Sequence of chain 1.D:
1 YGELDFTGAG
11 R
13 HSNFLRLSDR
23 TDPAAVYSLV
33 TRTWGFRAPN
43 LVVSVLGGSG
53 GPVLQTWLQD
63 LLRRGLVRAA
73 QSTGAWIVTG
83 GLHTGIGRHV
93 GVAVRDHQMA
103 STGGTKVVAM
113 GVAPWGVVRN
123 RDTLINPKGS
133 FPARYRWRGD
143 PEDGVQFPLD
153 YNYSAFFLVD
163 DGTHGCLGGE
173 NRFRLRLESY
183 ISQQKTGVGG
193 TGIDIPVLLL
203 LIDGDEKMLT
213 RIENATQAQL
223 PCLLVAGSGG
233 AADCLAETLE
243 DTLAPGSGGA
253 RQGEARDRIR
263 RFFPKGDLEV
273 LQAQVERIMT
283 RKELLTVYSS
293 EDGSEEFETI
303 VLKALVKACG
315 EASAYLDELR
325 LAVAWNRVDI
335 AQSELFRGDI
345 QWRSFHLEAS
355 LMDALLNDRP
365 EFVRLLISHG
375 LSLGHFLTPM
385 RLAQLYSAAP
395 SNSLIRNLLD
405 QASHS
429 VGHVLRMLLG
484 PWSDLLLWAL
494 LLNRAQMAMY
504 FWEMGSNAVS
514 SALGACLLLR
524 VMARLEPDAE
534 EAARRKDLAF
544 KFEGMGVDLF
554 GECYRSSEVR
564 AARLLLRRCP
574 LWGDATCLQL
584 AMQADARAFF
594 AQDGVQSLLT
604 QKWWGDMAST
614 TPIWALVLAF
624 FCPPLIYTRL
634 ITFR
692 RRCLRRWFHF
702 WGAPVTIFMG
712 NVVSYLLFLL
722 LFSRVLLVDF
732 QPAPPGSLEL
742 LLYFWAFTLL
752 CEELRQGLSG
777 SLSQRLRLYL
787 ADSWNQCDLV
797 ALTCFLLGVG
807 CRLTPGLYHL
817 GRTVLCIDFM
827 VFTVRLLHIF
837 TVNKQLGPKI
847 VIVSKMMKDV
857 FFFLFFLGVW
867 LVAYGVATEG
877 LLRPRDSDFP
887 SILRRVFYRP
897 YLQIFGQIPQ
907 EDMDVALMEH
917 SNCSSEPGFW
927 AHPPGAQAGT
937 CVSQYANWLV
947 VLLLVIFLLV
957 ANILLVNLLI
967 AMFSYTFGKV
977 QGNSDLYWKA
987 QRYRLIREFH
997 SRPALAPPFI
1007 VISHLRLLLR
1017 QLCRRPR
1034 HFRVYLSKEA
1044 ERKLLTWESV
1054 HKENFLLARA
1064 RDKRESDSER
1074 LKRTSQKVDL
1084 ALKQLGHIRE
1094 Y

Binding-site contacts:
Ligand atom CAT contacts residue VAL713 of chain 1.D at 3.6 Å (hydrophobic).
Ligand atom OAF contacts residue TRP606 of chain 1.D at 2.8 Å (h-bond).
Ligand atom CAZ contacts residue VAL620 of chain 1.D at 3.8 Å (hydrophobic).
Ligand atom CAM contacts residue LEU619 of chain 1.D at 4.2 Å (hydrophobic).
Ligand atom CAR contacts residue VAL713 of chain 1.D at 4.3 Å (hydrophobic).
Ligand atom CAE contacts residue LEU717 of chain 1.D at 4.2 Å (hydrophobic).
Ligand atom CAX contacts residue PHE709 of chain 1.D at 4.3 Å (hydrophobic).
Ligand atom CAU contacts residue LEU717 of chain 1.D at 4.0 Å (hydrophobic).
Ligand atom CAP contacts residue PHE624 of chain 1.D at 3.7 Å (hydrophobic).
Ligand atom CAY contacts residue ILE616 of chain 1.D at 4.0 Å (hydrophobic).
Ligand atom CAQ contacts residue PHE624 of chain 1.D at 4.2 Å (hydrophobic).
Ligand atom OAG contacts residue MET710 of chain 1.D at 3.7 Å.
Ligand atom CAX contacts residue ASN839 of chain 1.D at 2.8 Å.
Ligand atom CAN contacts residue PHE624 of chain 1.D at 3.9 Å (hydrophobic).
Ligand atom OAW contacts residue ILE616 of chain 1.D at 3.5 Å.
Ligand atom CAZ contacts residue MET710 of chain 1.D at 4.2 Å (hydrophobic).
Ligand atom CAL contacts residue ASN839 of chain 1.D at 3.3 Å.
Ligand atom CAK contacts residue VAL620 of chain 1.D at 3.7 Å (hydrophobic).
Ligand atom CAL contacts residue ILE616 of chain 1.D at 3.6 Å (hydrophobic).
Ligand atom OAH contacts residue TRP606 of chain 1.D at 3.1 Å.
Ligand atom CBE contacts residue PHE624 of chain 1.D at 4.2 Å (hydrophobic).
Ligand atom CAS contacts residue VAL713 of chain 1.D at 4.0 Å (hydrophobic).
Ligand atom CBG contacts residue PHE624 of chain 1.D at 4.3 Å (hydrophobic).
Ligand atom CAM contacts residue ILE616 of chain 1.D at 3.6 Å (hydrophobic).
Ligand atom CAJ contacts residue LEU718 of chain 1.D at 4.2 Å (hydrophobic).
Ligand atom OAH contacts residue ASN839 of chain 1.D at 2.5 Å (h-bond).
Ligand atom CAY contacts residue PHE709 of chain 1.D at 3.9 Å (hydrophobic).
Ligand atom CAU contacts residue VAL714 of chain 1.D at 3.7 Å (hydrophobic).
Ligand atom CBF contacts residue VAL714 of chain 1.D at 4.0 Å (hydrophobic).
Ligand atom CAV contacts residue VAL620 of chain 1.D at 3.9 Å (hydrophobic).
Ligand atom CAR contacts residue PHE836 of chain 1.D at 4.0 Å (hydrophobic).
Ligand atom CAA contacts residue PHE624 of chain 1.D at 4.3 Å (hydrophobic).
Ligand atom CAS contacts residue VAL714 of chain 1.D at 3.9 Å (hydrophobic).
Ligand atom OAH contacts residue PHE709 of chain 1.D at 3.2 Å.
Ligand atom CAT contacts residue MET710 of chain 1.D at 4.3 Å (hydrophobic).
Ligand atom OAG contacts residue PHE709 of chain 1.D at 3.2 Å.
Ligand atom CAV contacts residue ILE616 of chain 1.D at 4.1 Å (hydrophobic).
Ligand atom OAF contacts residue ASN839 of chain 1.D at 3.5 Å (h-bond).
Ligand atom CAX contacts residue TRP606 of chain 1.D at 3.4 Å (hydrophobic).
Ligand atom CAI contacts residue VAL620 of chain 1.D at 3.6 Å (hydrophobic).

The protein below binds the small molecule below.
Small molecule (SMILES): CC(C)CCC[C@@H](C)[C@H]1CC[C@H]2[C@@H]3CC=C4C[C@@H](OC(=O)CCC(=O)O)CC[C@]4(C)[C@H]3CC[C@]12C